The small molecule below binds the protein below.
Small molecule (SMILES): CC(=O)N[C@H]1[C@H](O[C@H]2[C@H](O)[C@@H](NC(C)=O)CO[C@@H]2CO)O[C@H](CO)[C@@H](O[C@@H]2O[C@H](CO)[C@@H](O)[C@H](O)[C@@H]2O)[C@@H]1O

Binding-site contacts:
Ligand atom O7 contacts residue VAL102 of chain 1.A at 3.9 Å.
Ligand atom C2 contacts residue ASN62 of chain 1.A at 2.5 Å.
Ligand atom C6 contacts residue GOL1 of chain 1.D at 3.7 Å.
Ligand atom C7 contacts residue ALA31 of chain 1.A at 3.6 Å (hydrophobic).
Ligand atom C5 contacts residue ARG65 of chain 1.A at 4.2 Å.
Ligand atom C5 contacts residue ASN62 of chain 1.A at 3.7 Å.
Ligand atom C2 contacts residue ARG65 of chain 1.A at 4.4 Å.
Ligand atom C1 contacts residue ASN62 of chain 1.A at 1.4 Å.
Ligand atom N2 contacts residue PHE35 of chain 1.A at 3.5 Å.
Ligand atom O5 contacts residue ARG65 of chain 1.A at 3.3 Å (salt-bridge).
Ligand atom C8 contacts residue VAL102 of chain 1.A at 4.2 Å (hydrophobic).
Ligand atom C5 contacts residue SER64 of chain 1.A at 3.1 Å.
Ligand atom C1 contacts residue ARG65 of chain 1.A at 4.0 Å.
Ligand atom N2 contacts residue ASN62 of chain 1.A at 3.0 Å (h-bond).
Ligand atom C1 contacts residue PHE35 of chain 1.A at 4.0 Å (hydrophobic).
Ligand atom C1 contacts residue ALA31 of chain 1.A at 4.2 Å (hydrophobic).
Ligand atom C7 contacts residue PHE35 of chain 1.A at 3.7 Å (hydrophobic).
Ligand atom C8 contacts residue TYR32 of chain 1.A at 3.4 Å (hydrophobic).
Ligand atom O6 contacts residue ARG65 of chain 1.A at 3.2 Å (salt-bridge).
Ligand atom N2 contacts residue ALA31 of chain 1.A at 2.9 Å (h-bond).
Ligand atom O3 contacts residue ALA31 of chain 1.A at 3.9 Å.
Ligand atom C3 contacts residue ALA31 of chain 1.A at 3.8 Å (hydrophobic).
Ligand atom C2 contacts residue PHE35 of chain 1.A at 4.3 Å (hydrophobic).
Ligand atom C2 contacts residue ALA31 of chain 1.A at 3.8 Å (hydrophobic).
Ligand atom C3 contacts residue ASN62 of chain 1.A at 3.8 Å.
Ligand atom O7 contacts residue ASN62 of chain 1.A at 4.0 Å.
Ligand atom C7 contacts residue ASN62 of chain 1.A at 3.8 Å.
Ligand atom C1 contacts residue SER64 of chain 1.A at 3.7 Å.
Ligand atom C6 contacts residue ARG65 of chain 1.A at 4.0 Å.
Ligand atom O5 contacts residue SER64 of chain 1.A at 3.0 Å (h-bond).
Ligand atom C4 contacts residue ASN62 of chain 1.A at 4.2 Å.
Ligand atom C6 contacts residue ARG70 of chain 1.A at 4.4 Å.
Ligand atom C8 contacts residue ALA31 of chain 1.A at 3.5 Å (hydrophobic).
Ligand atom O5 contacts residue ASN62 of chain 1.A at 2.4 Å (h-bond).
Ligand atom C8 contacts residue PHE35 of chain 1.A at 3.7 Å (hydrophobic).
Ligand atom C8 contacts residue ARG70 of chain 1.A at 3.4 Å.
Ligand atom O6 contacts residue GOL1 of chain 1.D at 2.8 Å.
Ligand atom O7 contacts residue PHE35 of chain 1.A at 4.1 Å.
Ligand atom C4 contacts residue SER64 of chain 1.A at 4.5 Å.
Ligand atom C6 contacts residue SER64 of chain 1.A at 3.4 Å.

Sequence of chain 1.A:
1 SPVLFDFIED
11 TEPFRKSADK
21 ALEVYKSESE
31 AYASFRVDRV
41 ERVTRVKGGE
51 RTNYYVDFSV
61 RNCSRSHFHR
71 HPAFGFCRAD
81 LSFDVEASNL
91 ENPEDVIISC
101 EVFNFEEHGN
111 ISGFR